This protein binds this small molecule.
Small molecule (SMILES): Nc1nc2c(ncn2[C@@H]2O[C@H](CO)C[C@H]2O)c(=O)[nH]1

Binding-site contacts:
Ligand atom C1' contacts residue ALA115 of chain 1.A at 2.9 Å (hydrophobic).
Ligand atom C2' contacts residue MET218 of chain 1.A at 3.6 Å (hydrophobic).
Ligand atom C3' contacts residue TYR87 of chain 1.A at 3.5 Å (hydrophobic).
Ligand atom C2' contacts residue SO41 of chain 1.D at 3.5 Å.
Ligand atom O5' contacts residue HIS256 of chain 1.A at 2.8 Å.
Ligand atom N1 contacts residue GLU200 of chain 1.A at 2.8 Å (salt-bridge).
Ligand atom C6 contacts residue PHE199 of chain 1.A at 3.5 Å (hydrophobic).
Ligand atom C5 contacts residue GLY117 of chain 1.A at 3.5 Å.
Ligand atom C2 contacts residue MET218 of chain 1.A at 3.3 Å (hydrophobic).
Ligand atom C5' contacts residue PHE158 of chain 3.A at 3.5 Å (hydrophobic).
Ligand atom N7 contacts residue GLY117 of chain 1.A at 3.3 Å (h-bond).
Ligand atom O6 contacts residue ASN242 of chain 1.A at 3.3 Å (h-bond).
Ligand atom N2 contacts residue VAL216 of chain 1.A at 3.7 Å.
Ligand atom N3 contacts residue MET218 of chain 1.A at 3.4 Å.
Ligand atom O2' contacts residue MET218 of chain 1.A at 3.1 Å (h-bond).
Ligand atom C4 contacts residue PHE199 of chain 1.A at 3.3 Å (hydrophobic).
Ligand atom C5' contacts residue HIS256 of chain 1.A at 3.7 Å.
Ligand atom C2 contacts residue GLU200 of chain 1.A at 3.5 Å.
Ligand atom O6 contacts residue VAL244 of chain 1.A at 3.2 Å.
Ligand atom C5 contacts residue ASN242 of chain 1.A at 3.7 Å.
Ligand atom C5' contacts residue PHE199 of chain 1.A at 3.1 Å (hydrophobic).
Ligand atom N7 contacts residue ASN242 of chain 1.A at 2.8 Å (h-bond).
Ligand atom O2' contacts residue SO41 of chain 1.D at 2.5 Å (h-bond).
Ligand atom C3' contacts residue SO41 of chain 1.D at 3.4 Å.
Ligand atom C2 contacts residue PHE199 of chain 1.A at 3.5 Å (hydrophobic).
Ligand atom C8 contacts residue ALA115 of chain 1.A at 3.4 Å (hydrophobic).
Ligand atom N7 contacts residue THR241 of chain 1.A at 3.6 Å.
Ligand atom O2' contacts residue ALA115 of chain 1.A at 3.5 Å (h-bond).
Ligand atom C6 contacts residue GLY117 of chain 1.A at 3.7 Å.
Ligand atom O5' contacts residue PHE199 of chain 1.A at 3.1 Å.
Ligand atom N9 contacts residue ALA115 of chain 1.A at 3.3 Å (h-bond).
Ligand atom N7 contacts residue ALA116 of chain 1.A at 3.7 Å.
Ligand atom N2 contacts residue GLU200 of chain 1.A at 2.8 Å (salt-bridge).
Ligand atom C8 contacts residue THR241 of chain 1.A at 3.5 Å.
Ligand atom N3 contacts residue PHE199 of chain 1.A at 3.4 Å.
Ligand atom C5 contacts residue PHE199 of chain 1.A at 3.4 Å (hydrophobic).
Ligand atom C2 contacts residue VAL216 of chain 1.A at 3.6 Å (hydrophobic).
Ligand atom O6 contacts residue GLY117 of chain 1.A at 3.3 Å.
Ligand atom N2 contacts residue MET218 of chain 1.A at 2.8 Å.
Ligand atom N1 contacts residue PHE199 of chain 1.A at 3.3 Å.

Sequence of chain 3.A:
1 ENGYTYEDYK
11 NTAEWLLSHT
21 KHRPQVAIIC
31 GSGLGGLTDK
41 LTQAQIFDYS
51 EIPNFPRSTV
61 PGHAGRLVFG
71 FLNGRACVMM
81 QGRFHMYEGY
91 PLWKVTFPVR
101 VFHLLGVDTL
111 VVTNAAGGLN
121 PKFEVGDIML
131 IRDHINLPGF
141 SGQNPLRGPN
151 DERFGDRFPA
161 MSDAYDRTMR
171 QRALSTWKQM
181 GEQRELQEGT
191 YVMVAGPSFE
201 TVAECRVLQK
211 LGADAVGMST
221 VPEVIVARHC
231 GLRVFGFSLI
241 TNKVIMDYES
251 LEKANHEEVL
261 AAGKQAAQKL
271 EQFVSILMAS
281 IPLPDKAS

Sequence of chain 1.A:
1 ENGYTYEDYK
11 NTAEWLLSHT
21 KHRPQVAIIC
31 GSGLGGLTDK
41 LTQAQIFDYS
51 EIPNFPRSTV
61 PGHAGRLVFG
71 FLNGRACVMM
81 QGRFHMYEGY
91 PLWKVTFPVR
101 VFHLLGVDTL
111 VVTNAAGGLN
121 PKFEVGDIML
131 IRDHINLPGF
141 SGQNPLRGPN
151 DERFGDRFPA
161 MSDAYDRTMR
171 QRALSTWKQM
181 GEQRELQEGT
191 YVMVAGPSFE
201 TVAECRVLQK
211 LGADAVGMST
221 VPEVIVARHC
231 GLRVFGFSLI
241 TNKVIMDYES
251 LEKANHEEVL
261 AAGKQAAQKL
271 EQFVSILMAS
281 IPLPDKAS